This protein binds this small molecule.
Small molecule (SMILES): CC(=O)N[C@@H]1[C@@H](O)[C@H](O)[C@@H](CO)O[C@H]1O

Binding-site contacts:
Ligand atom N2 contacts residue ASN239 of chain 1.D at 2.9 Å (h-bond).
Ligand atom C7 contacts residue ASN239 of chain 1.D at 3.6 Å.
Ligand atom C4 contacts residue PHE271 of chain 1.D at 4.2 Å (hydrophobic).
Ligand atom C3 contacts residue PHE271 of chain 1.D at 4.0 Å (hydrophobic).
Ligand atom C6 contacts residue THR241 of chain 1.D at 4.3 Å.
Ligand atom O5 contacts residue ASN239 of chain 1.D at 2.4 Å (h-bond).
Ligand atom C2 contacts residue ASN239 of chain 1.D at 2.5 Å.
Ligand atom O4 contacts residue PHE271 of chain 1.D at 4.2 Å.
Ligand atom O5 contacts residue PHE271 of chain 1.D at 4.2 Å.
Ligand atom C5 contacts residue PHE271 of chain 1.D at 3.6 Å (hydrophobic).
Ligand atom C8 contacts residue ASN239 of chain 1.D at 3.9 Å.
Ligand atom O5 contacts residue ILE240 of chain 1.D at 3.9 Å.
Ligand atom C1 contacts residue PHE271 of chain 1.D at 4.0 Å (hydrophobic).
Ligand atom C4 contacts residue ASN239 of chain 1.D at 4.2 Å.
Ligand atom C1 contacts residue ILE240 of chain 1.D at 4.4 Å (hydrophobic).
Ligand atom C3 contacts residue ASN239 of chain 1.D at 3.8 Å.
Ligand atom C5 contacts residue ILE240 of chain 1.D at 4.5 Å (hydrophobic).
Ligand atom C1 contacts residue ASN239 of chain 1.D at 1.4 Å.
Ligand atom O7 contacts residue ILE235 of chain 1.D at 4.1 Å.
Ligand atom O7 contacts residue ASN239 of chain 1.D at 4.4 Å.
Ligand atom C5 contacts residue ASN239 of chain 1.D at 3.7 Å.
Ligand atom C2 contacts residue PHE271 of chain 1.D at 4.5 Å (hydrophobic).
Ligand atom O5 contacts residue THR241 of chain 1.D at 4.0 Å.

Sequence of chain 1.D:
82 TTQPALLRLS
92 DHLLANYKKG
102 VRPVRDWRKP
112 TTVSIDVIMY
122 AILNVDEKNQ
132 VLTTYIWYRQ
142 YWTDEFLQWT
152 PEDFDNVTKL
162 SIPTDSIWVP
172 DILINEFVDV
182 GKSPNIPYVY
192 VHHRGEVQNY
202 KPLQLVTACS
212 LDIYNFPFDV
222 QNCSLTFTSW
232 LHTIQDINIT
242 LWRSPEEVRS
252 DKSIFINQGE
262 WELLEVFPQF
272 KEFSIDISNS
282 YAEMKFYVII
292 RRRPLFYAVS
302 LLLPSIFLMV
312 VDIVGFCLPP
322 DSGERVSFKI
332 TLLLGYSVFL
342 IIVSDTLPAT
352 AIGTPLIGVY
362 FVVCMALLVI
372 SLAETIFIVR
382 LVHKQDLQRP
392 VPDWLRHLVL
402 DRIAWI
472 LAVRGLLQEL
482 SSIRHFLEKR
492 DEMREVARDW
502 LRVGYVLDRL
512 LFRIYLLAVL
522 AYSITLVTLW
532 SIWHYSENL